Binding-site contacts:
Ligand atom C7 contacts residue ASN55 of chain 1.A at 3.7 Å.
Ligand atom C5 contacts residue ASN55 of chain 1.A at 3.6 Å.
Ligand atom O7 contacts residue GLU56 of chain 1.A at 2.9 Å (salt-bridge).
Ligand atom O5 contacts residue ASN55 of chain 1.A at 2.3 Å (h-bond).
Ligand atom C1 contacts residue PRO29 of chain 1.A at 4.3 Å (hydrophobic).
Ligand atom O7 contacts residue ASN55 of chain 1.A at 3.7 Å.
Ligand atom C5 contacts residue PRO29 of chain 1.A at 4.5 Å (hydrophobic).
Ligand atom O5 contacts residue PRO29 of chain 1.A at 3.5 Å.
Ligand atom C6 contacts residue PRO29 of chain 1.A at 4.2 Å (hydrophobic).
Ligand atom C3 contacts residue ASN55 of chain 1.A at 4.0 Å.
Ligand atom C5 contacts residue GLN112 of chain 1.A at 4.0 Å.
Ligand atom C8 contacts residue ASN55 of chain 1.A at 3.9 Å.
Ligand atom C4 contacts residue ASN55 of chain 1.A at 4.4 Å.
Ligand atom C8 contacts residue GLU56 of chain 1.A at 4.1 Å.
Ligand atom O6 contacts residue PRO29 of chain 1.A at 3.9 Å.
Ligand atom N2 contacts residue ASN55 of chain 1.A at 3.3 Å (h-bond).
Ligand atom O4 contacts residue THR111 of chain 1.A at 4.4 Å.
Ligand atom C4 contacts residue GLN112 of chain 1.A at 3.8 Å.
Ligand atom C1 contacts residue ASN55 of chain 1.A at 1.6 Å.
Ligand atom C2 contacts residue ASN55 of chain 1.A at 2.8 Å.
Ligand atom C7 contacts residue GLU56 of chain 1.A at 3.7 Å.
Ligand atom O4 contacts residue GLN112 of chain 1.A at 2.7 Å (h-bond).
Ligand atom C6 contacts residue GLN112 of chain 1.A at 3.7 Å.
Ligand atom C1 contacts residue GLU56 of chain 1.A at 4.5 Å.

The protein below binds the small molecule below.
Small molecule (SMILES): CC(=O)N[C@@H]1[C@@H](O)[C@H](O)[C@@H](CO)O[C@H]1O

Sequence of chain 1.A:
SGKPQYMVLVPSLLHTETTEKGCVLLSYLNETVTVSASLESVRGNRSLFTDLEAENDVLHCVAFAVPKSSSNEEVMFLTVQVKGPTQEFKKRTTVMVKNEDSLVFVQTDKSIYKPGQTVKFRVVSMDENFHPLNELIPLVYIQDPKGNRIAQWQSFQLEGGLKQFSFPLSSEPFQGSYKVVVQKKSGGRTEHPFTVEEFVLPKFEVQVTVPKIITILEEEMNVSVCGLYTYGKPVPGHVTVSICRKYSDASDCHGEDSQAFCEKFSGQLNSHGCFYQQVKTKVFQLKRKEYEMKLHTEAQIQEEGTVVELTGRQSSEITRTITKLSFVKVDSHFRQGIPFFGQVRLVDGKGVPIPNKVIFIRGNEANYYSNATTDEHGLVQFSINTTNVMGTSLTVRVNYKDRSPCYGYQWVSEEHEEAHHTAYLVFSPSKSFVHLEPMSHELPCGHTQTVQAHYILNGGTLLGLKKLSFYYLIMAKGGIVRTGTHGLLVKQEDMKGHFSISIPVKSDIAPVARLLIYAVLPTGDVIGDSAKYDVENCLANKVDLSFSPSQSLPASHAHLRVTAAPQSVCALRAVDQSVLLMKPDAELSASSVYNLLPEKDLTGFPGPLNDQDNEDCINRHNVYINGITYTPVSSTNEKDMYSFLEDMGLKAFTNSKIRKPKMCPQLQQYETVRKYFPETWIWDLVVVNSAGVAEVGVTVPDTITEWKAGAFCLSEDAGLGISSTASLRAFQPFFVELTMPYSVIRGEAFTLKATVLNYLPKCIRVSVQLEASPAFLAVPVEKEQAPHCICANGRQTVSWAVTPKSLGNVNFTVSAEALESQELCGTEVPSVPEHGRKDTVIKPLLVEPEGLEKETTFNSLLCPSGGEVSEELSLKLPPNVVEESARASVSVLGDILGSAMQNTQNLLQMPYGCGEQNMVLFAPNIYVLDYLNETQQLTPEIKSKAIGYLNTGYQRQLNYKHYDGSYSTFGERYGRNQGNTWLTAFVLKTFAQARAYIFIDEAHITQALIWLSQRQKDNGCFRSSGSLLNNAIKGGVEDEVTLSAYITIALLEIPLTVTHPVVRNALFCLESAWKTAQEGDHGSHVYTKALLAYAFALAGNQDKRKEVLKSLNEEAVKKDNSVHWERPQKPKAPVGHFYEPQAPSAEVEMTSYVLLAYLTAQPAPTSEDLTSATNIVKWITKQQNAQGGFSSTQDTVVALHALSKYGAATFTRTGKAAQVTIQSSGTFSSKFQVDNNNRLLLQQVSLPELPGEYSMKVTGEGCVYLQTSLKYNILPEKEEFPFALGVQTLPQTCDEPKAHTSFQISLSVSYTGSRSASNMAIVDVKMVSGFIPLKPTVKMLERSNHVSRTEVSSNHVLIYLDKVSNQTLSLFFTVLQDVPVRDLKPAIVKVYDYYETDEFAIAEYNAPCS